This small molecule binds to this protein.
Small molecule (SMILES): CC[C@H](C)[C@H](NC(=O)[C@H](CC(N)=O)NC(=O)[C@H](CC(C)C)NC(=O)[C@H](CO)NC(=O)CNC(=O)[C@@H](N)CO)C(=O)NCC(=O)N[C@@H](CO)C(=O)N[C@@H](CC(C)C)C(=O)N[C@H](C=O)CCCCN

Sequence of chain 12.A:
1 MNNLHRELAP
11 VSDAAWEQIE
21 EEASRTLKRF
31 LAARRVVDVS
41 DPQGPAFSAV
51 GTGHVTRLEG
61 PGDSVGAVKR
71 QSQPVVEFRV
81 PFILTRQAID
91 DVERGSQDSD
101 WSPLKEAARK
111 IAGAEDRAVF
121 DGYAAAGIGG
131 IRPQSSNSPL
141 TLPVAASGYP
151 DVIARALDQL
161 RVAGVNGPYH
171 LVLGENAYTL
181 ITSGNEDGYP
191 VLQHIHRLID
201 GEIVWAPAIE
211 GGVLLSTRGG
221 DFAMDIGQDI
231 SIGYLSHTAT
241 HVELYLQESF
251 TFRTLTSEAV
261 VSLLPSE

Binding-site contacts:
Ligand atom CA contacts residue ARG35 of chain 12.A at 3.8 Å.
Ligand atom N contacts residue ARG34 of chain 12.A at 3.9 Å.
Ligand atom CE contacts residue VAL37 of chain 12.A at 3.7 Å (hydrophobic).
Ligand atom O contacts residue ARG34 of chain 12.A at 2.8 Å (salt-bridge).
Ligand atom CD1 contacts residue ILE230 of chain 12.A at 3.5 Å (hydrophobic).
Ligand atom CG contacts residue ARG35 of chain 12.A at 3.1 Å.
Ligand atom O contacts residue ASN2 of chain 12.A at 3.8 Å.
Ligand atom OG contacts residue ARG34 of chain 12.A at 3.7 Å.
Ligand atom CE contacts residue VAL36 of chain 12.A at 3.7 Å (hydrophobic).
Ligand atom CB contacts residue ILE230 of chain 12.A at 3.6 Å (hydrophobic).
Ligand atom N contacts residue ARG34 of chain 12.A at 3.4 Å (salt-bridge).
Ligand atom CA contacts residue SER231 of chain 12.A at 3.6 Å.
Ligand atom CA contacts residue ASP229 of chain 12.A at 3.6 Å.
Ligand atom N contacts residue ARG34 of chain 12.A at 3.7 Å.
Ligand atom O contacts residue ARG6 of chain 12.A at 3.4 Å (salt-bridge).
Ligand atom O contacts residue LEU4 of chain 12.A at 3.7 Å.
Ligand atom CD1 contacts residue LEU27 of chain 12.A at 3.8 Å (hydrophobic).
Ligand atom CA contacts residue ASP229 of chain 12.A at 3.8 Å.
Ligand atom NZ contacts residue THR217 of chain 12.A at 3.8 Å.
Ligand atom N contacts residue ASP229 of chain 12.A at 3.2 Å (salt-bridge).
Ligand atom CD2 contacts residue GLU20 of chain 12.A at 3.6 Å.
Ligand atom C contacts residue ASP229 of chain 12.A at 3.8 Å.
Ligand atom CG2 contacts residue LEU31 of chain 12.A at 3.8 Å (hydrophobic).
Ligand atom O contacts residue SER231 of chain 12.A at 3.2 Å.
Ligand atom CD1 contacts residue LEU31 of chain 12.A at 3.6 Å (hydrophobic).
Ligand atom CA contacts residue ARG6 of chain 12.A at 3.7 Å.
Ligand atom CD1 contacts residue LYS28 of chain 12.A at 3.4 Å.
Ligand atom C contacts residue SER231 of chain 12.A at 3.8 Å.
Ligand atom CB contacts residue VAL39 of chain 12.A at 3.7 Å (hydrophobic).
Ligand atom O contacts residue ILE232 of chain 12.A at 3.6 Å (h-bond).
Ligand atom CG contacts residue ILE230 of chain 12.A at 3.6 Å (hydrophobic).
Ligand atom OG contacts residue ASP229 of chain 12.A at 3.6 Å.
Ligand atom CD2 contacts residue SER24 of chain 12.A at 3.5 Å.
Ligand atom CB contacts residue ARG35 of chain 12.A at 3.4 Å.
Ligand atom N contacts residue ILE230 of chain 12.A at 3.1 Å (h-bond).
Ligand atom CD1 contacts residue LEU27 of chain 12.A at 3.6 Å (hydrophobic).
Ligand atom CB contacts residue SER24 of chain 12.A at 3.8 Å.
Ligand atom CE contacts residue ARG35 of chain 12.A at 3.8 Å.
Ligand atom N contacts residue ASP229 of chain 12.A at 2.8 Å (salt-bridge).
Ligand atom C contacts residue ARG34 of chain 12.A at 3.7 Å.